Binding-site contacts:
Ligand atom C3 contacts residue ASN332 of chain 2.C at 3.8 Å.
Ligand atom C8 contacts residue THR341 of chain 2.C at 4.5 Å.
Ligand atom C5 contacts residue ASN332 of chain 2.C at 3.7 Å.
Ligand atom N2 contacts residue SER333 of chain 2.C at 3.6 Å.
Ligand atom C8 contacts residue SER333 of chain 2.C at 3.0 Å.
Ligand atom C6 contacts residue NAG2 of chain 2.JA at 4.3 Å.
Ligand atom O7 contacts residue NAG1 of chain 2.JA at 2.6 Å (h-bond).
Ligand atom O5 contacts residue ASN332 of chain 2.C at 2.5 Å (h-bond).
Ligand atom C8 contacts residue NAG1 of chain 2.JA at 4.0 Å.
Ligand atom N2 contacts residue ASN332 of chain 2.C at 2.9 Å (h-bond).
Ligand atom C8 contacts residue SER334 of chain 2.C at 4.4 Å.
Ligand atom C7 contacts residue ASN332 of chain 2.C at 2.9 Å.
Ligand atom O7 contacts residue SER357 of chain 2.C at 3.9 Å.
Ligand atom O6 contacts residue NAG1 of chain 2.KA at 3.8 Å.
Ligand atom O7 contacts residue ASN332 of chain 2.C at 2.6 Å (h-bond).
Ligand atom C5 contacts residue NAG2 of chain 2.JA at 3.9 Å.
Ligand atom O6 contacts residue NAG2 of chain 2.JA at 3.5 Å (h-bond).
Ligand atom C7 contacts residue NAG1 of chain 2.JA at 3.6 Å.
Ligand atom N2 contacts residue NAG1 of chain 2.JA at 4.3 Å.
Ligand atom C2 contacts residue NAG1 of chain 2.JA at 4.2 Å.
Ligand atom C8 contacts residue GLY335 of chain 2.C at 4.4 Å.
Ligand atom C7 contacts residue SER333 of chain 2.C at 3.5 Å.
Ligand atom O7 contacts residue SER333 of chain 2.C at 4.3 Å.
Ligand atom C4 contacts residue ASN332 of chain 2.C at 4.3 Å.
Ligand atom C2 contacts residue ASN332 of chain 2.C at 2.5 Å.
Ligand atom C1 contacts residue ASN332 of chain 2.C at 1.4 Å.
Ligand atom C8 contacts residue ASN332 of chain 2.C at 4.2 Å.

A protein and the small-molecule ligand that binds it are described below.
Small molecule (SMILES): CC(=O)N[C@H]1[C@H](O[C@H]2[C@H](O)[C@@H](NC(C)=O)CO[C@@H]2CO)O[C@H](CO)[C@@H](O)[C@@H]1O

Sequence of chain 2.C:
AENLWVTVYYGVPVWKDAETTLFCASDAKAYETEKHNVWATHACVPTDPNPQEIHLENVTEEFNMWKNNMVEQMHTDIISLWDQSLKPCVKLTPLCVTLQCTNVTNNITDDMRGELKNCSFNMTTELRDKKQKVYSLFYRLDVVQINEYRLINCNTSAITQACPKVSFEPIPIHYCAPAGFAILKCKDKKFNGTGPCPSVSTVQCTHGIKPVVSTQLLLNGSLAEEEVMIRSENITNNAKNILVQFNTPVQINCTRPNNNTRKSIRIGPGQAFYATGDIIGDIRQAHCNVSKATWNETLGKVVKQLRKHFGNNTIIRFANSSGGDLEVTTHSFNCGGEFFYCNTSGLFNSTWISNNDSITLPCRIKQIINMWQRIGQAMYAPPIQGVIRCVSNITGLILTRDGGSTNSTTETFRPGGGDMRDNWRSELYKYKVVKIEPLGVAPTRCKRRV